Sequence of chain 1.C:
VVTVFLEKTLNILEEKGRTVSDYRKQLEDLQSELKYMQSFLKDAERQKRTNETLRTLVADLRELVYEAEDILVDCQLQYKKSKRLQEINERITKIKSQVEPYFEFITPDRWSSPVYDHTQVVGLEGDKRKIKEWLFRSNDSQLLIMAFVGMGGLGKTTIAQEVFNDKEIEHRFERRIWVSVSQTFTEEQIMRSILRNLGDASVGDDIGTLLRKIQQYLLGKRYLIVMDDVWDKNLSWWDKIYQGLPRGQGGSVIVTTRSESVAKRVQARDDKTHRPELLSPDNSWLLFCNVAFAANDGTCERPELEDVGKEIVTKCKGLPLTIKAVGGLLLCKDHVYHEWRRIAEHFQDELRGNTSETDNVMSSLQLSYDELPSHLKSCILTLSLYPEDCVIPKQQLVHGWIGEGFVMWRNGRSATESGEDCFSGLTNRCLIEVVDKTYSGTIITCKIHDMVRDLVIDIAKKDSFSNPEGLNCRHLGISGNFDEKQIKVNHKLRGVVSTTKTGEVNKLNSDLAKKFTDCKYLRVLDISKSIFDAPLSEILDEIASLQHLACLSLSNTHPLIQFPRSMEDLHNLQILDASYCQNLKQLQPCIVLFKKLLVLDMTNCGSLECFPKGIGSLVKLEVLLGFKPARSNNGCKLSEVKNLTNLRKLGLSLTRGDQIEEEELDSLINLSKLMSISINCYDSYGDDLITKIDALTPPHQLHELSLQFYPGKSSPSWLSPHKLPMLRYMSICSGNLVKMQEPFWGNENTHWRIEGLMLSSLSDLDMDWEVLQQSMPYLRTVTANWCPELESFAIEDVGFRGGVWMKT

Binding-site contacts:
Ligand atom O2B contacts residue LYS195 of chain 1.C at 2.9 Å (salt-bridge).
Ligand atom O2G contacts residue ARG297 of chain 1.C at 3.2 Å (salt-bridge).
Ligand atom N1 contacts residue GLN159 of chain 1.C at 3.5 Å (h-bond).
Ligand atom O3B contacts residue LYS195 of chain 1.C at 2.9 Å (salt-bridge).
Ligand atom PG contacts residue ARG297 of chain 1.C at 3.6 Å.
Ligand atom C8 contacts residue THR197 of chain 1.C at 3.5 Å.
Ligand atom O1A contacts residue THR197 of chain 1.C at 3.2 Å (h-bond).
Ligand atom O3G contacts residue ARG149 of chain 1.C at 3.3 Å (salt-bridge).
Ligand atom PA contacts residue THR196 of chain 1.C at 3.2 Å.
Ligand atom O1G contacts residue ARG149 of chain 1.C at 3.5 Å (salt-bridge).
Ligand atom O2B contacts residue GLY194 of chain 1.C at 2.3 Å (h-bond).
Ligand atom PB contacts residue LYS195 of chain 1.C at 3.4 Å.
Ligand atom O1A contacts residue THR196 of chain 1.C at 2.8 Å (h-bond).
Ligand atom PB contacts residue GLY194 of chain 1.C at 3.6 Å.
Ligand atom N1 contacts residue VAL160 of chain 1.C at 3.5 Å.
Ligand atom O3' contacts residue LYS363 of chain 1.C at 3.3 Å.
Ligand atom N6 contacts residue LEU163 of chain 1.C at 3.5 Å.
Ligand atom O4' contacts residue PRO359 of chain 1.C at 3.5 Å.
Ligand atom N7 contacts residue THR197 of chain 1.C at 3.4 Å (h-bond).
Ligand atom O1A contacts residue GLY194 of chain 1.C at 3.3 Å.
Ligand atom N1 contacts residue VAL161 of chain 1.C at 3.0 Å (h-bond).
Ligand atom O2B contacts residue GLY192 of chain 1.C at 3.5 Å.
Ligand atom PG contacts residue LYS195 of chain 1.C at 3.5 Å.
Ligand atom O1B contacts residue THR196 of chain 1.C at 2.6 Å (h-bond).
Ligand atom N6 contacts residue VAL161 of chain 1.C at 3.1 Å (h-bond).
Ligand atom PG contacts residue ARG149 of chain 1.C at 3.2 Å.
Ligand atom O2A contacts residue THR196 of chain 1.C at 2.8 Å (h-bond).
Ligand atom O3B contacts residue GLY192 of chain 1.C at 3.2 Å (h-bond).
Ligand atom O2B contacts residue LEU193 of chain 1.C at 2.5 Å (h-bond).
Ligand atom C8 contacts residue PRO359 of chain 1.C at 3.5 Å (hydrophobic).
Ligand atom O2G contacts residue ARG149 of chain 1.C at 2.7 Å (salt-bridge).
Ligand atom O3G contacts residue THR196 of chain 1.C at 3.4 Å.
Ligand atom O2G contacts residue GLY192 of chain 1.C at 3.5 Å (h-bond).
Ligand atom O3A contacts residue GLY192 of chain 1.C at 3.6 Å.
Ligand atom O1G contacts residue LYS195 of chain 1.C at 3.2 Å (salt-bridge).
Ligand atom C2 contacts residue GLN159 of chain 1.C at 3.2 Å.
Ligand atom O1B contacts residue LYS195 of chain 1.C at 3.0 Å (salt-bridge).
Ligand atom N9 contacts residue PRO359 of chain 1.C at 3.5 Å.
Ligand atom O1A contacts residue LYS195 of chain 1.C at 3.4 Å (salt-bridge).
Ligand atom O1G contacts residue ARG297 of chain 1.C at 2.8 Å (salt-bridge).

This small molecule binds to this protein.
Small molecule (SMILES): Nc1ncnc2c1ncn2[C@H]1C[C@H](O)[C@@H](CO[P](=O)(O)O[P](=O)(O)OP(=O)(O)O)O1